Binding-site contacts:
Ligand atom C23 contacts residue TRP291 of chain 1.A at 3.3 Å (hydrophobic).
Ligand atom C05 contacts residue TYR410 of chain 1.A at 3.7 Å (hydrophobic).
Ligand atom C22 contacts residue GLU296 of chain 1.A at 3.1 Å.
Ligand atom N02 contacts residue HEM1 of chain 1.C at 2.9 Å (h-bond).
Ligand atom C12 contacts residue HEM1 of chain 1.C at 3.1 Å.
Ligand atom C07 contacts residue TRP10 of chain 1.B at 3.5 Å (hydrophobic).
Ligand atom C14 contacts residue GLU296 of chain 1.A at 3.5 Å.
Ligand atom C2' contacts residue H4B1 of chain 1.D at 3.7 Å.
Ligand atom C02 contacts residue HEM1 of chain 1.C at 3.6 Å.
Ligand atom C5' contacts residue H4B1 of chain 1.D at 3.3 Å.
Ligand atom N01 contacts residue HEM1 of chain 1.C at 2.8 Å (h-bond).
Ligand atom C5' contacts residue TRP382 of chain 1.A at 3.2 Å (hydrophobic).
Ligand atom C04 contacts residue TYR410 of chain 1.A at 3.6 Å (hydrophobic).
Ligand atom O09 contacts residue HEM1 of chain 1.C at 3.4 Å (h-bond).
Ligand atom C2' contacts residue HEM1 of chain 1.C at 3.0 Å.
Ligand atom C14 contacts residue HEM1 of chain 1.C at 3.5 Å.
Ligand atom C23 contacts residue PRO269 of chain 1.A at 3.7 Å (hydrophobic).
Ligand atom C5' contacts residue HEM1 of chain 1.C at 3.8 Å.
Ligand atom N21 contacts residue GLU296 of chain 1.A at 2.5 Å (salt-bridge).
Ligand atom N02 contacts residue ARG118 of chain 1.A at 3.3 Å (salt-bridge).
Ligand atom C10 contacts residue HEM1 of chain 1.C at 3.4 Å.
Ligand atom C24 contacts residue HEM1 of chain 1.C at 3.5 Å.
Ligand atom C03 contacts residue LEU41 of chain 1.A at 3.7 Å (hydrophobic).
Ligand atom C26 contacts residue GLU296 of chain 1.A at 3.5 Å.
Ligand atom C02 contacts residue TYR410 of chain 1.A at 3.4 Å (hydrophobic).
Ligand atom N1' contacts residue HEM1 of chain 1.C at 2.7 Å (h-bond).
Ligand atom C22 contacts residue TRP291 of chain 1.A at 3.4 Å (hydrophobic).
Ligand atom C06 contacts residue HEM1 of chain 1.C at 3.6 Å.
Ligand atom C13 contacts residue GLU296 of chain 1.A at 3.5 Å.
Ligand atom N02 contacts residue TYR410 of chain 1.A at 3.7 Å.
Ligand atom C04 contacts residue MET40 of chain 1.A at 3.6 Å (hydrophobic).
Ligand atom C23 contacts residue HEM1 of chain 1.C at 3.4 Å.
Ligand atom N1' contacts residue H4B1 of chain 1.D at 2.7 Å (h-bond).
Ligand atom C22 contacts residue HEM1 of chain 1.C at 3.6 Å.
Ligand atom C03 contacts residue TYR410 of chain 1.A at 3.6 Å (hydrophobic).
Ligand atom N01 contacts residue TYR410 of chain 1.A at 3.7 Å.
Ligand atom C11 contacts residue GLN182 of chain 1.A at 3.4 Å.
Ligand atom C3' contacts residue HEM1 of chain 1.C at 3.8 Å.
Ligand atom C08 contacts residue HEM1 of chain 1.C at 3.6 Å.
Ligand atom C10 contacts residue GLN182 of chain 1.A at 3.7 Å.

This small molecule binds to this protein.
Small molecule (SMILES): Cc1cc(N)nc(C[C@@H]2CNC[C@@H]2OCCCCCc2ccccn2)c1

Sequence of chain 1.A:
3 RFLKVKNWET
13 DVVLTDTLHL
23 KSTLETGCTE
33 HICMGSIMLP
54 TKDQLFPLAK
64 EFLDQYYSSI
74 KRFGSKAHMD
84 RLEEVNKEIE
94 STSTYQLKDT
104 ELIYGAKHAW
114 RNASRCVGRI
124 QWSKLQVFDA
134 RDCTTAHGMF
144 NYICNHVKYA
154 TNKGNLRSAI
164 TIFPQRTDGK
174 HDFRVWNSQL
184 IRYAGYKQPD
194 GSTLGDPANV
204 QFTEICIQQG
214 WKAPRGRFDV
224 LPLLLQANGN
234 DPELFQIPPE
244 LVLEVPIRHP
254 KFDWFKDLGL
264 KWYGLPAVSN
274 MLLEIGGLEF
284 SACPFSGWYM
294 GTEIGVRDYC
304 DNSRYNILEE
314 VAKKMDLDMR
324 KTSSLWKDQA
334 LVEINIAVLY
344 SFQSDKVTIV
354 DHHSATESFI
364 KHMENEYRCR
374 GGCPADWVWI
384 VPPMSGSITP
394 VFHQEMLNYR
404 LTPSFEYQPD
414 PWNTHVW

Sequence of chain 1.B:
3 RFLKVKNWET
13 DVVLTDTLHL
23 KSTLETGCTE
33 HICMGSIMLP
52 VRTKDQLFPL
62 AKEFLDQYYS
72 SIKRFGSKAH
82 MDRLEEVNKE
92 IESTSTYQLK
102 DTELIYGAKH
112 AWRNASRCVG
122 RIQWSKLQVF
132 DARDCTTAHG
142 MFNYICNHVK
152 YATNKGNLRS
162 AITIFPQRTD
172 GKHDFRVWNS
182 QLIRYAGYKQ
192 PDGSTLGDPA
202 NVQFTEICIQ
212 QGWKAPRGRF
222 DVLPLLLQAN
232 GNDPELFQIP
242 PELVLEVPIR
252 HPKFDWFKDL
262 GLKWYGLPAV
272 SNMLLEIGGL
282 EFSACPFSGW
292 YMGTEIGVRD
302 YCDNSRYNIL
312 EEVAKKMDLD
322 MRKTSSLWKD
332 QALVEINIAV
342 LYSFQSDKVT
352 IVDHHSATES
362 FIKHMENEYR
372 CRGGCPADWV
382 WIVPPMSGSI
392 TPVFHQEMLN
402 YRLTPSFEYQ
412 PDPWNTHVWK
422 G